Sequence of chain 1.A:
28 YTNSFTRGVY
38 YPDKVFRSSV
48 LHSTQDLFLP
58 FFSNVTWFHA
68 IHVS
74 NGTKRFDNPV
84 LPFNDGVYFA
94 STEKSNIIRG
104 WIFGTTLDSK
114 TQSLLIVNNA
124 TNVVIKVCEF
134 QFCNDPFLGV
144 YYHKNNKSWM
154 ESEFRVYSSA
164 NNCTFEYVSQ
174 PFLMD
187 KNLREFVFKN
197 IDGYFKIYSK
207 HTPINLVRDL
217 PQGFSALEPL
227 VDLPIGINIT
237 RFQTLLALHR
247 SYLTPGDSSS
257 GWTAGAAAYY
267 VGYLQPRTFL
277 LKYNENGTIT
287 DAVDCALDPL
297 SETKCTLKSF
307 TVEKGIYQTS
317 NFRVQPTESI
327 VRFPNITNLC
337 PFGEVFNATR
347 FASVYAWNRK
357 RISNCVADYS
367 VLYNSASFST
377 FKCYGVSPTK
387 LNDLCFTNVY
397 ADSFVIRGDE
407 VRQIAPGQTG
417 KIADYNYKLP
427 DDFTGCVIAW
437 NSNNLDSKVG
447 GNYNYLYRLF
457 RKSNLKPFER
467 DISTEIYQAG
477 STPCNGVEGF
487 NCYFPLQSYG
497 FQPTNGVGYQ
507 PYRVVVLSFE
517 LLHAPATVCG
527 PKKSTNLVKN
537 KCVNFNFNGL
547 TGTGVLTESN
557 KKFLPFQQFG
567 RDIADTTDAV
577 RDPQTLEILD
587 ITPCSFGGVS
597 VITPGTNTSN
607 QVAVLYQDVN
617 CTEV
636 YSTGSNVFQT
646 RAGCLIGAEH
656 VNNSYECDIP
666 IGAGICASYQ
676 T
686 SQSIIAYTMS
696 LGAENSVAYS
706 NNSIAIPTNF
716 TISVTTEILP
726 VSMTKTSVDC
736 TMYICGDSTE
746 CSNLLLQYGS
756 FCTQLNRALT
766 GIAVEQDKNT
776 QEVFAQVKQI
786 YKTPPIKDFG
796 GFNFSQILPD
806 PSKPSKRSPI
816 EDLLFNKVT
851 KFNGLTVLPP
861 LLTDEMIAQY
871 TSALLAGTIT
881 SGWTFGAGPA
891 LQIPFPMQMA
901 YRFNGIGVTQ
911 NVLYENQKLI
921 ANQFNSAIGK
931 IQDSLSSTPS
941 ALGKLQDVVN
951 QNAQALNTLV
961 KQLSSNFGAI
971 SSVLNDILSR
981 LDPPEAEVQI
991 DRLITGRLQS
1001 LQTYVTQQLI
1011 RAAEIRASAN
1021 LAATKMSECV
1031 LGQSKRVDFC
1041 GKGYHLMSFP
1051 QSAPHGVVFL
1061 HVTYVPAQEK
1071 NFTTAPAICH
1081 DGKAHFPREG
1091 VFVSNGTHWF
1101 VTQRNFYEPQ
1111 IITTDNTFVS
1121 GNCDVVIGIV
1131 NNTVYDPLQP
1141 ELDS

This protein binds this small molecule.
Small molecule (SMILES): CC(=O)N[C@@H]1[C@@H](O)[C@H](O)[C@@H](CO)O[C@H]1O

Binding-site contacts:
Ligand atom C1 contacts residue SER800 of chain 1.A at 4.0 Å.
Ligand atom C5 contacts residue SER800 of chain 1.A at 4.5 Å.
Ligand atom O5 contacts residue SER800 of chain 1.A at 4.5 Å.
Ligand atom C7 contacts residue ASN798 of chain 1.A at 3.7 Å.
Ligand atom C1 contacts residue ASN798 of chain 1.A at 1.4 Å.
Ligand atom N2 contacts residue ASN798 of chain 1.A at 2.9 Å (h-bond).
Ligand atom C4 contacts residue ASN798 of chain 1.A at 4.2 Å.
Ligand atom C6 contacts residue GLN801 of chain 1.A at 3.9 Å.
Ligand atom C3 contacts residue ASN798 of chain 1.A at 3.8 Å.
Ligand atom C5 contacts residue ASN798 of chain 1.A at 3.6 Å.
Ligand atom O5 contacts residue ASN798 of chain 1.A at 2.3 Å (h-bond).
Ligand atom O7 contacts residue ASN798 of chain 1.A at 4.1 Å.
Ligand atom C2 contacts residue ASN798 of chain 1.A at 2.4 Å.